A protein and the small-molecule ligand that binds it are described below.
Small molecule (SMILES): Nc1ncnc2c1ncn2[C@@H]1O[C@H](CO[P](=O)(O)O[P](=O)(O)CP(=O)(O)O)[C@@H](O)[C@H]1O

Sequence of chain 1.F:
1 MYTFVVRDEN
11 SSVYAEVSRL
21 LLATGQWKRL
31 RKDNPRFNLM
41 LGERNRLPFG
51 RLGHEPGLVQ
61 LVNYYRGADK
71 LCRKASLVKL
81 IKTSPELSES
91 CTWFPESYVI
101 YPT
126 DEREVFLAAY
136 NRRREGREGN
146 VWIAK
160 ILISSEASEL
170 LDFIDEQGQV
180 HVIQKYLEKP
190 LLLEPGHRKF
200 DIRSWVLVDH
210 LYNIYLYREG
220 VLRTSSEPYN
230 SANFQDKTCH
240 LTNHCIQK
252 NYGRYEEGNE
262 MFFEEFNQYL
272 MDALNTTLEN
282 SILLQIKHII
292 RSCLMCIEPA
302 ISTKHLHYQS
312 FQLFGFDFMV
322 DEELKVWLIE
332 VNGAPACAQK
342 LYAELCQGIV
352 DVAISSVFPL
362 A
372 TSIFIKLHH

Binding-site contacts:
Ligand atom C5' contacts residue ASN242 of chain 1.F at 3.4 Å.
Ligand atom O2G contacts residue ASN333 of chain 1.F at 3.7 Å.
Ligand atom C6 contacts residue LYS184 of chain 1.F at 3.9 Å.
Ligand atom O2' contacts residue HIS239 of chain 1.F at 3.8 Å.
Ligand atom O2A contacts residue LYS74 of chain 1.F at 3.7 Å.
Ligand atom C8 contacts residue LYS150 of chain 1.F at 3.4 Å.
Ligand atom O5' contacts residue ASN242 of chain 1.F at 3.7 Å.
Ligand atom O1A contacts residue GLU331 of chain 1.F at 2.6 Å (salt-bridge).
Ligand atom O1G contacts residue GLU331 of chain 1.F at 2.7 Å (salt-bridge).
Ligand atom C1' contacts residue HIS239 of chain 1.F at 3.8 Å.
Ligand atom N3 contacts residue TYR185 of chain 1.F at 3.7 Å.
Ligand atom C2' contacts residue THR241 of chain 1.F at 3.8 Å.
Ligand atom C3B contacts residue ASN242 of chain 1.F at 3.6 Å.
Ligand atom PG contacts residue ARG222 of chain 1.F at 3.8 Å.
Ligand atom N1 contacts residue LEU186 of chain 1.F at 3.2 Å (h-bond).
Ligand atom C8 contacts residue ILE148 of chain 1.F at 3.9 Å (hydrophobic).
Ligand atom O3' contacts residue THR241 of chain 1.F at 3.3 Å (h-bond).
Ligand atom PB contacts residue GLU331 of chain 1.F at 3.7 Å.
Ligand atom O3' contacts residue ASP200 of chain 1.F at 3.5 Å (salt-bridge).
Ligand atom N6 contacts residue LYS184 of chain 1.F at 3.0 Å (salt-bridge).
Ligand atom O1G contacts residue ASN333 of chain 1.F at 3.6 Å.
Ligand atom N3 contacts residue LYS198 of chain 1.F at 3.3 Å (salt-bridge).
Ligand atom O1G contacts residue ARG222 of chain 1.F at 3.4 Å (salt-bridge).
Ligand atom N1 contacts residue TYR185 of chain 1.F at 3.7 Å.
Ligand atom N6 contacts residue GLN183 of chain 1.F at 3.1 Å (h-bond).
Ligand atom O2A contacts residue LYS150 of chain 1.F at 3.2 Å (salt-bridge).
Ligand atom O1B contacts residue LYS74 of chain 1.F at 3.5 Å (salt-bridge).
Ligand atom C2 contacts residue LEU186 of chain 1.F at 3.6 Å (hydrophobic).
Ligand atom O3G contacts residue ARG222 of chain 1.F at 2.8 Å (salt-bridge).
Ligand atom N7 contacts residue LYS150 of chain 1.F at 2.9 Å (salt-bridge).
Ligand atom O3' contacts residue ASN242 of chain 1.F at 3.6 Å.
Ligand atom O1B contacts residue GLU331 of chain 1.F at 2.5 Å (salt-bridge).
Ligand atom O2' contacts residue THR241 of chain 1.F at 2.6 Å (h-bond).
Ligand atom C4' contacts residue ASN242 of chain 1.F at 3.3 Å.
Ligand atom O1G contacts residue ASP318 of chain 1.F at 2.6 Å (salt-bridge).
Ligand atom O2G contacts residue GLU331 of chain 1.F at 2.9 Å (salt-bridge).
Ligand atom C2 contacts residue TYR185 of chain 1.F at 3.8 Å (hydrophobic).
Ligand atom N1 contacts residue LYS184 of chain 1.F at 3.9 Å.
Ligand atom N7 contacts residue GLN183 of chain 1.F at 3.6 Å.
Ligand atom PG contacts residue GLU331 of chain 1.F at 3.2 Å.